Binding-site contacts:
Ligand atom C5A contacts residue ILE220 of chain 29.A at 3.9 Å (hydrophobic).
Ligand atom C6B contacts residue ILE125 of chain 29.A at 3.6 Å (hydrophobic).
Ligand atom C4C contacts residue MET217 of chain 29.A at 4.2 Å (hydrophobic).
Ligand atom N3A contacts residue PHE182 of chain 29.A at 4.0 Å.
Ligand atom N2 contacts residue ASN215 of chain 29.A at 3.7 Å.
Ligand atom N3A contacts residue LEU127 of chain 29.A at 4.1 Å.
Ligand atom C2B contacts residue ILE125 of chain 29.A at 3.1 Å (hydrophobic).
Ligand atom O1 contacts residue MET217 of chain 29.A at 4.2 Å.
Ligand atom C4 contacts residue LEU103 of chain 29.A at 3.4 Å (hydrophobic).
Ligand atom C5B contacts residue ILE125 of chain 29.A at 3.9 Å (hydrophobic).
Ligand atom C5A contacts residue MET146 of chain 29.A at 3.7 Å (hydrophobic).
Ligand atom C2A contacts residue ILE220 of chain 29.A at 3.8 Å (hydrophobic).
Ligand atom C3B contacts residue ILE125 of chain 29.A at 3.5 Å (hydrophobic).
Ligand atom C3B contacts residue ILE220 of chain 29.A at 4.2 Å (hydrophobic).
Ligand atom C1C contacts residue LEU103 of chain 29.A at 4.1 Å (hydrophobic).
Ligand atom C31 contacts residue MET195 of chain 29.A at 3.5 Å (hydrophobic).
Ligand atom CL1 contacts residue ILE125 of chain 29.A at 3.5 Å.
Ligand atom N2 contacts residue THR102 of chain 29.A at 4.2 Å.
Ligand atom C6B contacts residue ILE184 of chain 29.A at 4.1 Å (hydrophobic).
Ligand atom CL2 contacts residue LEU187 of chain 29.A at 3.9 Å.
Ligand atom C4B contacts residue ILE220 of chain 29.A at 4.0 Å (hydrophobic).
Ligand atom C1B contacts residue ILE125 of chain 29.A at 3.1 Å (hydrophobic).
Ligand atom O1A contacts residue TYR147 of chain 29.A at 4.0 Å.
Ligand atom C2A contacts residue PHE182 of chain 29.A at 4.2 Å (hydrophobic).
Ligand atom C5 contacts residue LEU103 of chain 29.A at 3.8 Å (hydrophobic).
Ligand atom C5A contacts residue TYR147 of chain 29.A at 4.1 Å (hydrophobic).
Ligand atom C2C contacts residue MET217 of chain 29.A at 3.7 Å (hydrophobic).
Ligand atom O1A contacts residue ILE220 of chain 29.A at 3.6 Å.
Ligand atom C31 contacts residue GLN104 of chain 29.A at 3.6 Å.
Ligand atom C4A contacts residue TYR145 of chain 29.A at 3.3 Å (hydrophobic).
Ligand atom C4B contacts residue ILE125 of chain 29.A at 3.9 Å (hydrophobic).
Ligand atom CL2 contacts residue TYR147 of chain 29.A at 3.4 Å.
Ligand atom CL2 contacts residue ILE184 of chain 29.A at 3.9 Å.
Ligand atom C5B contacts residue TYR147 of chain 29.A at 3.9 Å (hydrophobic).
Ligand atom O1B contacts residue ILE125 of chain 29.A at 3.5 Å.
Ligand atom CL1 contacts residue ILE239 of chain 29.A at 3.8 Å.
Ligand atom C3 contacts residue LEU103 of chain 29.A at 4.1 Å (hydrophobic).
Ligand atom C5A contacts residue TYR145 of chain 29.A at 3.8 Å (hydrophobic).
Ligand atom C4A contacts residue LEU127 of chain 29.A at 4.0 Å (hydrophobic).
Ligand atom C4A contacts residue ILE220 of chain 29.A at 4.1 Å (hydrophobic).

A small-molecule ligand and the protein it binds are described below.
Small molecule (SMILES): Cc1cc(CCCCCOc2c(Cl)cc(C3=NCCO3)cc2Cl)on1

Sequence of chain 29.A:
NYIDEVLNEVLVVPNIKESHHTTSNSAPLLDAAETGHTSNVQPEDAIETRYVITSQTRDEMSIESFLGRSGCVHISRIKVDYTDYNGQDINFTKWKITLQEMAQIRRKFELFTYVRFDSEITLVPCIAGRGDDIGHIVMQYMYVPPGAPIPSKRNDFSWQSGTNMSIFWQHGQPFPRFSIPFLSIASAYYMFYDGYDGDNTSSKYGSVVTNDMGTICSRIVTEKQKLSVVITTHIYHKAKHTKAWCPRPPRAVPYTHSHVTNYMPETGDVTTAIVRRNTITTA